A protein and the small-molecule ligand that binds it are described below.
Small molecule (SMILES): CCc1ccc2c(c1)[C@@H](NC[C@@H](O)[C@@H]1Cc3cccc(c3)CCCCCCC(=O)N1)CC1(CCC1)O2

Binding-site contacts:
Ligand atom C14 contacts residue TYR217 of chain 1.B at 3.8 Å (hydrophobic).
Ligand atom C4 contacts residue THR348 of chain 1.B at 3.6 Å.
Ligand atom C24 contacts residue GLY249 of chain 1.B at 3.3 Å.
Ligand atom C14 contacts residue GLY53 of chain 1.B at 3.6 Å.
Ligand atom C11 contacts residue GLY53 of chain 1.B at 3.3 Å.
Ligand atom N7 contacts residue GLY249 of chain 1.B at 2.8 Å (h-bond).
Ligand atom C36 contacts residue GLY249 of chain 1.B at 3.6 Å.
Ligand atom C22 contacts residue ASP51 of chain 1.B at 3.5 Å.
Ligand atom N10 contacts residue ASP247 of chain 1.B at 2.7 Å (salt-bridge).
Ligand atom C11 contacts residue ASP247 of chain 1.B at 3.5 Å.
Ligand atom C27 contacts residue PHE127 of chain 1.B at 3.6 Å (hydrophobic).
Ligand atom C24 contacts residue LEU49 of chain 1.B at 3.6 Å (hydrophobic).
Ligand atom C12 contacts residue ASP247 of chain 1.B at 3.4 Å.
Ligand atom O8 contacts residue GLY53 of chain 1.B at 3.3 Å (h-bond).
Ligand atom C30 contacts residue ILE129 of chain 1.B at 3.6 Å (hydrophobic).
Ligand atom C17 contacts residue PRO89 of chain 1.B at 3.2 Å (hydrophobic).
Ligand atom C4 contacts residue ARG254 of chain 1.B at 3.7 Å.
Ligand atom C35 contacts residue THR91 of chain 1.B at 3.4 Å.
Ligand atom C20 contacts residue TYR90 of chain 1.B at 3.7 Å (hydrophobic).
Ligand atom C36 contacts residue THR91 of chain 1.B at 3.4 Å.
Ligand atom O13 contacts residue THR91 of chain 1.B at 3.4 Å.
Ligand atom C19 contacts residue GLY53 of chain 1.B at 3.1 Å.
Ligand atom O8 contacts residue SER54 of chain 1.B at 3.7 Å.
Ligand atom C3 contacts residue THR348 of chain 1.B at 3.7 Å.
Ligand atom C31 contacts residue THR91 of chain 1.B at 3.5 Å.
Ligand atom C31 contacts residue GLY249 of chain 1.B at 3.7 Å.
Ligand atom C28 contacts residue PHE127 of chain 1.B at 3.7 Å (hydrophobic).
Ligand atom O32 contacts residue THR91 of chain 1.B at 2.9 Å (h-bond).
Ligand atom C15 contacts residue TYR217 of chain 1.B at 3.8 Å (hydrophobic).
Ligand atom C23 contacts residue LEU49 of chain 1.B at 3.7 Å (hydrophobic).
Ligand atom C9 contacts residue ASP247 of chain 1.B at 3.3 Å.
Ligand atom C22 contacts residue GLY249 of chain 1.B at 3.7 Å.
Ligand atom C6 contacts residue ASP51 of chain 1.B at 3.4 Å.
Ligand atom O32 contacts residue TYR90 of chain 1.B at 3.5 Å.
Ligand atom N10 contacts residue GLY53 of chain 1.B at 2.9 Å (h-bond).
Ligand atom C5 contacts residue GLY249 of chain 1.B at 3.7 Å.
Ligand atom C3 contacts residue VAL351 of chain 1.B at 3.7 Å (hydrophobic).
Ligand atom O8 contacts residue TYR90 of chain 1.B at 3.5 Å.
Ligand atom O8 contacts residue ASP51 of chain 1.B at 2.5 Å (salt-bridge).
Ligand atom C20 contacts residue PRO89 of chain 1.B at 3.6 Å (hydrophobic).

Sequence of chain 1.B:
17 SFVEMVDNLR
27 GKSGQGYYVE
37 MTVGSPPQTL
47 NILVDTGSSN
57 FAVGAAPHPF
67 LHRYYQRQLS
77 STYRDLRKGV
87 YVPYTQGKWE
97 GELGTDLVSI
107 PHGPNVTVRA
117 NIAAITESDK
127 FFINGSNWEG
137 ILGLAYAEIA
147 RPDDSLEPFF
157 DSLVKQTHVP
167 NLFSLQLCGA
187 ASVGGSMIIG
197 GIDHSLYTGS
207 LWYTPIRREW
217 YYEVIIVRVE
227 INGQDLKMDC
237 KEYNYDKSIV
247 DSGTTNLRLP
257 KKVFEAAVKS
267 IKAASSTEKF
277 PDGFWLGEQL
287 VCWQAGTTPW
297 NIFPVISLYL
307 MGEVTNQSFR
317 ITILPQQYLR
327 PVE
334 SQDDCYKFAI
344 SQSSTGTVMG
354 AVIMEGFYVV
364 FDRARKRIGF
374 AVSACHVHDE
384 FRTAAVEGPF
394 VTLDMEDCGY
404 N